Sequence of chain 4.A:
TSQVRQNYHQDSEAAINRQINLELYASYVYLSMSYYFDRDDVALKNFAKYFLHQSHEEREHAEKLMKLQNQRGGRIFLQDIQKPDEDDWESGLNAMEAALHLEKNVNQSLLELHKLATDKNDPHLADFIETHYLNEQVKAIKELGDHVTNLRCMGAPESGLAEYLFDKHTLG

Binding-site contacts:
Ligand atom O19 contacts residue GLY164 of chain 22.A at 4.4 Å.
Ligand atom C22 contacts residue CYS157 of chain 4.A at 4.0 Å (hydrophobic).
Ligand atom O19 contacts residue CYS157 of chain 4.A at 3.1 Å.
Ligand atom C21 contacts residue CYS157 of chain 4.A at 2.8 Å (hydrophobic).
Ligand atom C20 contacts residue CYS157 of chain 4.A at 1.8 Å (hydrophobic).
Ligand atom N17 contacts residue CYS157 of chain 4.A at 3.9 Å.
Ligand atom C21 contacts residue ASP45 of chain 22.A at 4.2 Å.
Ligand atom C18 contacts residue CYS157 of chain 4.A at 2.8 Å (hydrophobic).

Sequence of chain 22.A:
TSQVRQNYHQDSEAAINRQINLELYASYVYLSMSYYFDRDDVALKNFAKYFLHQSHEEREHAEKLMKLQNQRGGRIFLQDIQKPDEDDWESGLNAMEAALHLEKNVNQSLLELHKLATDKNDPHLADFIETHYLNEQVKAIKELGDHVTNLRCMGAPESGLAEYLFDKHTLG

This small molecule binds to this protein.
Small molecule (SMILES): CCCCSC(=S)SC(C)(C)C(=O)NCCN1C(=O)CCC1=O